Binding-site contacts:
Ligand atom CBB contacts residue VAL67 of chain 1.D at 3.8 Å (hydrophobic).
Ligand atom ND contacts residue LEU96 of chain 1.D at 3.8 Å.
Ligand atom CAB contacts residue LEU141 of chain 1.D at 3.5 Å (hydrophobic).
Ligand atom C3D contacts residue HIS63 of chain 1.D at 3.6 Å.
Ligand atom NB contacts residue VAL67 of chain 1.D at 3.8 Å.
Ligand atom CHC contacts residue PHE103 of chain 1.D at 3.6 Å (hydrophobic).
Ligand atom CAC contacts residue PHE42 of chain 1.D at 3.8 Å (hydrophobic).
Ligand atom CBC contacts residue VAL98 of chain 1.D at 3.5 Å (hydrophobic).
Ligand atom CHA contacts residue HIS63 of chain 1.D at 3.5 Å.
Ligand atom CMB contacts residue ALA70 of chain 1.D at 3.8 Å (hydrophobic).
Ligand atom CBC contacts residue ASN102 of chain 1.D at 3.8 Å.
Ligand atom CBA contacts residue LEU91 of chain 1.D at 3.6 Å (hydrophobic).
Ligand atom NC contacts residue HIS92 of chain 1.D at 3.4 Å (h-bond).
Ligand atom C1C contacts residue PHE103 of chain 1.D at 3.7 Å (hydrophobic).
Ligand atom CMC contacts residue LEU106 of chain 1.D at 3.8 Å (hydrophobic).
Ligand atom C2D contacts residue HIS63 of chain 1.D at 3.8 Å.
Ligand atom CBC contacts residue PHE41 of chain 1.D at 3.1 Å (hydrophobic).
Ligand atom CHB contacts residue HIS92 of chain 1.D at 3.8 Å.
Ligand atom C1D contacts residue HIS63 of chain 1.D at 3.7 Å.
Ligand atom CBD contacts residue HIS63 of chain 1.D at 3.5 Å.
Ligand atom C3B contacts residue LEU141 of chain 1.D at 3.7 Å (hydrophobic).
Ligand atom CAA contacts residue LYS66 of chain 1.D at 3.7 Å.
Ligand atom NA contacts residue HIS92 of chain 1.D at 3.1 Å (h-bond).
Ligand atom C4D contacts residue LEU96 of chain 1.D at 3.5 Å (hydrophobic).
Ligand atom C3B contacts residue VAL67 of chain 1.D at 3.5 Å (hydrophobic).
Ligand atom C4B contacts residue VAL67 of chain 1.D at 3.7 Å (hydrophobic).
Ligand atom ND contacts residue HIS63 of chain 1.D at 3.5 Å (h-bond).
Ligand atom C3D contacts residue LEU96 of chain 1.D at 3.5 Å (hydrophobic).
Ligand atom CMC contacts residue ASN102 of chain 1.D at 3.5 Å.
Ligand atom C1B contacts residue HIS92 of chain 1.D at 3.8 Å.
Ligand atom NB contacts residue HIS92 of chain 1.D at 3.2 Å (h-bond).
Ligand atom ND contacts residue HIS92 of chain 1.D at 3.2 Å (h-bond).
Ligand atom CMD contacts residue PHE42 of chain 1.D at 3.8 Å (hydrophobic).
Ligand atom C4D contacts residue HIS63 of chain 1.D at 3.4 Å.
Ligand atom CMA contacts residue LEU88 of chain 1.D at 3.8 Å (hydrophobic).
Ligand atom CMB contacts residue VAL67 of chain 1.D at 3.5 Å (hydrophobic).
Ligand atom C2B contacts residue VAL67 of chain 1.D at 3.6 Å (hydrophobic).
Ligand atom NI contacts residue HIS92 of chain 1.D at 2.2 Å.
Ligand atom C4A contacts residue HIS92 of chain 1.D at 3.6 Å.
Ligand atom C1A contacts residue HIS92 of chain 1.D at 3.8 Å.

Sequence of chain 1.D:
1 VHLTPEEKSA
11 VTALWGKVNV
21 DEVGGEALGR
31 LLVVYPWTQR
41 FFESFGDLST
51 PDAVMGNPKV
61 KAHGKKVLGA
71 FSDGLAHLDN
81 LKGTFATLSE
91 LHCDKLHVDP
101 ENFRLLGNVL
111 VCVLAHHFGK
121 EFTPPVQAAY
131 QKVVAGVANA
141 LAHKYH

This protein binds this small molecule.
Small molecule (SMILES): C=CC1=C(C)C2=N3->[Ni]45<-N6=C(C=c7c(C)c(C=C)c(n74)=C2)C(C)=C(CCC(=O)O)C6=Cc2c(CCC(=O)O)c(C)c(n25)C=C13